Binding-site contacts:
Ligand atom O3 contacts residue LYS115 of chain 22.N at 3.6 Å (salt-bridge).
Ligand atom N2 contacts residue THR116 of chain 22.N at 4.1 Å.
Ligand atom C5 contacts residue LYS181 of chain 22.N at 3.4 Å.
Ligand atom C8 contacts residue ASN259 of chain 22.O at 4.2 Å.
Ligand atom O5 contacts residue ASN259 of chain 22.O at 2.3 Å (h-bond).
Ligand atom O6 contacts residue LYS181 of chain 22.N at 3.4 Å (salt-bridge).
Ligand atom C3 contacts residue LYS115 of chain 22.N at 4.3 Å.
Ligand atom C8 contacts residue ALA258 of chain 22.O at 3.7 Å (hydrophobic).
Ligand atom N2 contacts residue ASN259 of chain 22.O at 2.8 Å (h-bond).
Ligand atom C8 contacts residue LEU257 of chain 22.O at 4.1 Å (hydrophobic).
Ligand atom C1 contacts residue ASN259 of chain 22.O at 1.4 Å.
Ligand atom C4 contacts residue ASN259 of chain 22.O at 4.2 Å.
Ligand atom C4 contacts residue LYS181 of chain 22.N at 3.6 Å.
Ligand atom O4 contacts residue PHE118 of chain 22.N at 4.1 Å.
Ligand atom C8 contacts residue THR116 of chain 22.N at 4.3 Å.
Ligand atom O4 contacts residue LYS181 of chain 22.N at 2.7 Å (salt-bridge).
Ligand atom C3 contacts residue ASN259 of chain 22.O at 3.7 Å.
Ligand atom C2 contacts residue ASN259 of chain 22.O at 2.4 Å.
Ligand atom C6 contacts residue LYS181 of chain 22.N at 3.4 Å.
Ligand atom C7 contacts residue ASN259 of chain 22.O at 3.2 Å.
Ligand atom C5 contacts residue ASN259 of chain 22.O at 3.6 Å.
Ligand atom O7 contacts residue ASN259 of chain 22.O at 3.2 Å (h-bond).

Sequence of chain 22.O:
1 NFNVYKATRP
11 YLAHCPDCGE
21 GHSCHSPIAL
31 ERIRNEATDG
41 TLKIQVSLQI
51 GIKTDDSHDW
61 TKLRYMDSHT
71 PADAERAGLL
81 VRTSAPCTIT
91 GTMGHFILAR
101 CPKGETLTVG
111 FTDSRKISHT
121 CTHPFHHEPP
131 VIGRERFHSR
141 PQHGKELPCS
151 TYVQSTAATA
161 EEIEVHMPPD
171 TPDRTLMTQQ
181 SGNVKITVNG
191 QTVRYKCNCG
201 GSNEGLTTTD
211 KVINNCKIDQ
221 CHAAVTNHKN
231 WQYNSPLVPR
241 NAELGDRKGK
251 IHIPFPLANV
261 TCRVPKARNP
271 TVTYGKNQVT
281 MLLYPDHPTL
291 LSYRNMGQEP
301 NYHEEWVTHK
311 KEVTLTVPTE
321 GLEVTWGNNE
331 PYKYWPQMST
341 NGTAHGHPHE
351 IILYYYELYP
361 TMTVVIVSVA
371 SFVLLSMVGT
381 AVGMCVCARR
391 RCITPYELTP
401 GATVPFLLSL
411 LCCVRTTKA

Sequence of chain 22.N:
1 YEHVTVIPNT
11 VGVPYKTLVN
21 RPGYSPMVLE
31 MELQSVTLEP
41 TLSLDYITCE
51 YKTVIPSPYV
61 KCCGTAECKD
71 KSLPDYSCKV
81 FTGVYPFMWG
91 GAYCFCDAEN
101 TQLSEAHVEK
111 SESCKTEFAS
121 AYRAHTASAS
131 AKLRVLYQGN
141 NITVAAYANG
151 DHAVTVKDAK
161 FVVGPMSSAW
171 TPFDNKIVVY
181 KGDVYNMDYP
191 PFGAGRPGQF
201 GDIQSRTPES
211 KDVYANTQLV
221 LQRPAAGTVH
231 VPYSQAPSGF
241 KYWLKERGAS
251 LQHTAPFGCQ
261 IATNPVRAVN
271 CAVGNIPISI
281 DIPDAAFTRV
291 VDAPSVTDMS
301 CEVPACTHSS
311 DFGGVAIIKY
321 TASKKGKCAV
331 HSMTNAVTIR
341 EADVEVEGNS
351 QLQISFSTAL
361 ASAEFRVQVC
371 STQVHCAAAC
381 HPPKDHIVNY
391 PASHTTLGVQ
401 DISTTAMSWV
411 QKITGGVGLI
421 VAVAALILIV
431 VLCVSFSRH

This small molecule binds to this protein.
Small molecule (SMILES): CC(=O)N[C@@H]1[C@@H](O)[C@H](O)[C@@H](CO)O[C@H]1O